Sequence of chain 3.A:
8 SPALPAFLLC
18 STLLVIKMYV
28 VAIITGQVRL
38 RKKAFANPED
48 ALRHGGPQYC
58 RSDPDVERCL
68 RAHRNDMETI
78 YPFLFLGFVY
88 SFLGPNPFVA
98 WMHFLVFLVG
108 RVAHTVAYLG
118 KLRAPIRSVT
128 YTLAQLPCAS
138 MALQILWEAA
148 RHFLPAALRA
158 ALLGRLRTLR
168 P

Sequence of chain 1.A:
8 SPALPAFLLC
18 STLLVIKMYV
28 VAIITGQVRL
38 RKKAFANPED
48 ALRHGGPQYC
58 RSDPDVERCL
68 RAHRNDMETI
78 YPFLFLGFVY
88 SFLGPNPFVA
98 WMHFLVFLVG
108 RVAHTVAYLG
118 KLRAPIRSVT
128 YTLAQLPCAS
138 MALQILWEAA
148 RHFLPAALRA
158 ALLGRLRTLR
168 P

Binding-site contacts:
Ligand atom C10 contacts residue PRO122 of chain 3.A at 3.9 Å (hydrophobic).
Ligand atom C18 contacts residue GSH1 of chain 3.B at 3.6 Å.
Ligand atom C3 contacts residue SER125 of chain 3.A at 3.9 Å.
Ligand atom C17 contacts residue ASP47 of chain 1.A at 3.6 Å.
Ligand atom O2 contacts residue VAL126 of chain 3.A at 3.8 Å.
Ligand atom C25 contacts residue GSH1 of chain 3.B at 3.8 Å.
Ligand atom F1 contacts residue LEU130 of chain 3.A at 3.5 Å.
Ligand atom C25 contacts residue SER125 of chain 3.A at 3.6 Å.
Ligand atom C15 contacts residue HIS51 of chain 1.A at 3.4 Å.
Ligand atom C20 contacts residue SER125 of chain 3.A at 3.8 Å.
Ligand atom C contacts residue PRO122 of chain 3.A at 3.8 Å (hydrophobic).
Ligand atom C19 contacts residue GSH1 of chain 3.B at 3.9 Å.
Ligand atom F1 contacts residue THR129 of chain 3.A at 3.6 Å.
Ligand atom N3 contacts residue HIS51 of chain 1.A at 3.0 Å (h-bond).
Ligand atom C1 contacts residue SER125 of chain 3.A at 3.8 Å.
Ligand atom F1 contacts residue VAL126 of chain 3.A at 3.7 Å.
Ligand atom O2 contacts residue THR129 of chain 3.A at 3.1 Å (h-bond).
Ligand atom N1 contacts residue SER125 of chain 3.A at 2.8 Å (h-bond).
Ligand atom CL1 contacts residue LEU37 of chain 1.A at 3.8 Å.
Ligand atom C1 contacts residue PRO122 of chain 3.A at 3.6 Å (hydrophobic).
Ligand atom C4 contacts residue VAL126 of chain 3.A at 3.8 Å (hydrophobic).
Ligand atom C22 contacts residue GLY33 of chain 1.A at 3.7 Å.
Ligand atom C17 contacts residue PHE42 of chain 1.A at 3.8 Å (hydrophobic).
Ligand atom CL contacts residue ASP47 of chain 1.A at 3.7 Å.
Ligand atom C contacts residue ARG50 of chain 1.A at 3.6 Å.
Ligand atom N contacts residue PRO122 of chain 3.A at 3.4 Å.
Ligand atom CL contacts residue HIS51 of chain 1.A at 3.7 Å.
Ligand atom O3 contacts residue GLN34 of chain 1.A at 3.9 Å.
Ligand atom C18 contacts residue PHE42 of chain 1.A at 3.8 Å (hydrophobic).
Ligand atom C2 contacts residue SER125 of chain 3.A at 3.6 Å.
Ligand atom N4 contacts residue GSH1 of chain 3.B at 3.6 Å.
Ligand atom C contacts residue HIS51 of chain 1.A at 3.9 Å.
Ligand atom C11 contacts residue PRO122 of chain 3.A at 3.7 Å (hydrophobic).
Ligand atom F contacts residue LEU130 of chain 3.A at 3.6 Å.
Ligand atom O3 contacts residue GLY33 of chain 1.A at 3.4 Å.
Ligand atom N4 contacts residue GLY33 of chain 1.A at 3.9 Å.
Ligand atom C16 contacts residue HIS51 of chain 1.A at 3.7 Å.
Ligand atom CL contacts residue ALA121 of chain 3.A at 3.6 Å.
Ligand atom C21 contacts residue GLY33 of chain 1.A at 3.7 Å.
Ligand atom C15 contacts residue SER125 of chain 3.A at 3.7 Å.

A protein and the small-molecule ligand that binds it are described below.
Small molecule (SMILES): Cn1c(Nc2c(Cl)ccc(CNC(=O)C(C)(C)C)c2Cl)nc2cc(C(=O)NCC(F)(F)F)c(OCC(C)(C)O)cc21